Binding-site contacts:
Ligand atom O20 contacts residue TYR65 of chain 1.J at 2.7 Å (h-bond).
Ligand atom C4 contacts residue SER66 of chain 1.J at 4.0 Å.
Ligand atom C1 contacts residue LYS58 of chain 1.J at 3.5 Å.
Ligand atom O19 contacts residue GLU63 of chain 1.J at 4.4 Å.
Ligand atom O20 contacts residue ALA62 of chain 1.J at 4.4 Å.
Ligand atom C4 contacts residue TYR48 of chain 1.J at 4.0 Å (hydrophobic).
Ligand atom C1 contacts residue GLU63 of chain 1.J at 3.5 Å.
Ligand atom C12 contacts residue VAL67 of chain 1.J at 4.3 Å (hydrophobic).
Ligand atom O19 contacts residue TYR65 of chain 1.J at 4.5 Å.
Ligand atom N3 contacts residue TYR65 of chain 1.J at 4.5 Å.
Ligand atom O20 contacts residue GLY64 of chain 1.J at 3.3 Å (h-bond).
Ligand atom C11 contacts residue SER66 of chain 1.J at 3.8 Å.
Ligand atom O20 contacts residue GLU63 of chain 1.J at 4.2 Å.
Ligand atom C5 contacts residue GLU63 of chain 1.J at 4.4 Å.
Ligand atom O18 contacts residue GLU63 of chain 1.J at 3.7 Å.
Ligand atom C2 contacts residue LYS58 of chain 1.J at 3.5 Å.
Ligand atom O17 contacts residue LYS58 of chain 1.J at 4.4 Å.
Ligand atom C5 contacts residue TYR65 of chain 1.J at 3.2 Å (hydrophobic).
Ligand atom O14 contacts residue VAL67 of chain 1.J at 3.4 Å (h-bond).
Ligand atom C7 contacts residue SER66 of chain 1.J at 3.9 Å.
Ligand atom N8 contacts residue SER66 of chain 1.J at 4.5 Å.
Ligand atom O18 contacts residue LYS58 of chain 1.J at 3.1 Å (salt-bridge).
Ligand atom C5 contacts residue GLY64 of chain 1.J at 4.5 Å.
Ligand atom C2 contacts residue TYR48 of chain 1.J at 4.2 Å (hydrophobic).
Ligand atom O17 contacts residue GLU63 of chain 1.J at 3.0 Å (salt-bridge).
Ligand atom C4 contacts residue TYR65 of chain 1.J at 3.0 Å (hydrophobic).

Sequence of chain 1.J:
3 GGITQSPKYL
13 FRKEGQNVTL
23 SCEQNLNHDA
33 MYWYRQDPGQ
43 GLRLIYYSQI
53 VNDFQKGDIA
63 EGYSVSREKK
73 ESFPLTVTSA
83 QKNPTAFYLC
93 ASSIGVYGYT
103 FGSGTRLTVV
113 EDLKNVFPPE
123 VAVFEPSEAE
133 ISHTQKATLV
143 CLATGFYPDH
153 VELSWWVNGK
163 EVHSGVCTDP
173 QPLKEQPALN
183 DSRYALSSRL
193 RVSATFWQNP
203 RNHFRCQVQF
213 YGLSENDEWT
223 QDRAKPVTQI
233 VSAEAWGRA

A protein and the small-molecule ligand that binds it are described below.
Small molecule (SMILES): O=C(O)CN(CCN(CC(=O)O)CC(=O)O)CC(=O)O